Sequence of chain 1.D:
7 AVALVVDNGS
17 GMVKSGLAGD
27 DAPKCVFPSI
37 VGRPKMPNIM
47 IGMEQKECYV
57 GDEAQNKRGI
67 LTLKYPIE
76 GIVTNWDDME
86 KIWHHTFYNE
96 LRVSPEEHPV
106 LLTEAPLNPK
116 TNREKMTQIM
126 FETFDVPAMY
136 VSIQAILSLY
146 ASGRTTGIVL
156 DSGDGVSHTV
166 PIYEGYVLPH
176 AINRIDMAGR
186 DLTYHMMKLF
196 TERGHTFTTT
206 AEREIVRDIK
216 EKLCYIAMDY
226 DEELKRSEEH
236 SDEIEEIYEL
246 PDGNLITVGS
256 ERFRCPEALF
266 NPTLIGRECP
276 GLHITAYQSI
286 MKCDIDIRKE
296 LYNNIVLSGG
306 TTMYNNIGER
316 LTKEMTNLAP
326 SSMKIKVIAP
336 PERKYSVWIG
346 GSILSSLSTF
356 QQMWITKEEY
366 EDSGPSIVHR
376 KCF

Sequence of chain 1.E:
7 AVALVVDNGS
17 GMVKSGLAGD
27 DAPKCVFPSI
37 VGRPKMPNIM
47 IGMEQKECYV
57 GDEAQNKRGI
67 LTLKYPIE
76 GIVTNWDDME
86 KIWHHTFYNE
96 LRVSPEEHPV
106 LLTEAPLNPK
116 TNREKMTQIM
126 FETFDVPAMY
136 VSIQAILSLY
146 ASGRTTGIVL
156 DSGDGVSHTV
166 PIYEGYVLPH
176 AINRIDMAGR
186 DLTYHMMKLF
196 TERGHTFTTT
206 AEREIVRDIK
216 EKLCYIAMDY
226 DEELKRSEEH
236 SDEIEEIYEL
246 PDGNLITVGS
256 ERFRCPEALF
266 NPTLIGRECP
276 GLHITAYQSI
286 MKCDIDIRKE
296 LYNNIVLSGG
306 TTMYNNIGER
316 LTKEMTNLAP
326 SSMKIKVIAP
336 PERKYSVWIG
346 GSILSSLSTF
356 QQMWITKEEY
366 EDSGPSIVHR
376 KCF

Binding-site contacts:
Ligand atom O3 contacts residue HIS200 of chain 1.E at 3.8 Å.
Ligand atom BR contacts residue ASP181 of chain 1.D at 3.2 Å.
Ligand atom C17 contacts residue GLU207 of chain 1.E at 3.4 Å.
Ligand atom C11 contacts residue THR201 of chain 1.E at 3.8 Å.
Ligand atom C22 contacts residue ILE77 of chain 1.D at 3.5 Å (hydrophobic).
Ligand atom C14 contacts residue LEU245 of chain 1.E at 3.8 Å (hydrophobic).
Ligand atom C13 contacts residue LEU245 of chain 1.E at 3.6 Å (hydrophobic).
Ligand atom C28 contacts residue ASP181 of chain 1.D at 3.5 Å.
Ligand atom C17 contacts residue ILE290 of chain 1.C at 3.8 Å (hydrophobic).
Ligand atom C25 contacts residue THR201 of chain 1.E at 3.4 Å.
Ligand atom C26 contacts residue THR201 of chain 1.E at 3.0 Å.
Ligand atom N2 contacts residue THR201 of chain 1.E at 3.3 Å (h-bond).
Ligand atom C35 contacts residue LEU250 of chain 1.E at 3.4 Å (hydrophobic).
Ligand atom O3 contacts residue GLY199 of chain 1.E at 3.7 Å.
Ligand atom C29 contacts residue GLY199 of chain 1.E at 3.8 Å.
Ligand atom C5 contacts residue GLY199 of chain 1.E at 3.6 Å.
Ligand atom C5 contacts residue HIS200 of chain 1.E at 3.6 Å.
Ligand atom C8 contacts residue GLY199 of chain 1.E at 3.4 Å.
Ligand atom O5 contacts residue THR116 of chain 1.D at 3.3 Å (h-bond).
Ligand atom C26 contacts residue ARG179 of chain 1.D at 3.8 Å.
Ligand atom C24 contacts residue GLY199 of chain 1.E at 3.6 Å.
Ligand atom C24 contacts residue PRO114 of chain 1.D at 3.6 Å (hydrophobic).
Ligand atom C25 contacts residue THR196 of chain 1.E at 3.6 Å.
Ligand atom C23 contacts residue ILE77 of chain 1.D at 3.5 Å (hydrophobic).
Ligand atom N3 contacts residue THR201 of chain 1.E at 3.6 Å.
Ligand atom C23 contacts residue THR201 of chain 1.E at 3.8 Å.
Ligand atom C6 contacts residue GLY199 of chain 1.E at 3.3 Å.
Ligand atom C7 contacts residue GLY199 of chain 1.E at 3.4 Å.
Ligand atom O3 contacts residue THR201 of chain 1.E at 2.9 Å (h-bond).
Ligand atom C24 contacts residue THR201 of chain 1.E at 3.7 Å.
Ligand atom C27 contacts residue THR201 of chain 1.E at 3.0 Å.
Ligand atom C24 contacts residue ILE77 of chain 1.D at 3.9 Å (hydrophobic).
Ligand atom C22 contacts residue THR201 of chain 1.E at 3.4 Å.
Ligand atom C23 contacts residue GLY199 of chain 1.E at 3.2 Å.
Ligand atom BR contacts residue HIC75 of chain 1.D at 3.4 Å.
Ligand atom N contacts residue GLY199 of chain 1.E at 2.4 Å (h-bond).
Ligand atom O contacts residue HIS200 of chain 1.E at 3.1 Å.
Ligand atom C12 contacts residue THR201 of chain 1.E at 3.7 Å.
Ligand atom N3 contacts residue ASP181 of chain 1.D at 3.0 Å (salt-bridge).
Ligand atom C16 contacts residue HIS200 of chain 1.E at 3.3 Å.

A small-molecule ligand and the protein it binds are described below.
Small molecule (SMILES): C/C1=C\[C@H](C)C[C@H](C)OC(=O)C[C@H](c2ccc(O)cc2)NC(=O)[C@@H](Cc2c(Br)[nH]c3ccccc23)N(C)C(=O)[C@H](C)NC(=O)[C@@H](C)C1

Sequence of chain 1.C:
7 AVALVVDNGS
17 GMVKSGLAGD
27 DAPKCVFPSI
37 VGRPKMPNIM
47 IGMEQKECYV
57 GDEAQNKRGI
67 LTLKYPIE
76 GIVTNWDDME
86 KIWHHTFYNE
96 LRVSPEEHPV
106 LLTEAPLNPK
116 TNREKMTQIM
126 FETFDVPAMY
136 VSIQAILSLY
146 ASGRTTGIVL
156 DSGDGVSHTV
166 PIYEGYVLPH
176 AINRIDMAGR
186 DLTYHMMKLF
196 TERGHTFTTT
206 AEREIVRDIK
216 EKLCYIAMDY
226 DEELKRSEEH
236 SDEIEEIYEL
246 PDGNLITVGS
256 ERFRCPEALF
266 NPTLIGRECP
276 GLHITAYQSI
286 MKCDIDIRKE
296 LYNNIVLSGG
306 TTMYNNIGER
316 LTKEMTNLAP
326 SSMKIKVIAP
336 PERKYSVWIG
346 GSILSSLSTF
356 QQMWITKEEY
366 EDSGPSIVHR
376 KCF